A protein and the small-molecule ligand that binds it are described below.
Small molecule (SMILES): O=C(NCCOc1ccccc1)c1nc([C@@H]2CCCN2C(=O)CSc2ccccc2Cl)[nH]c(=O)c1O

Sequence of chain 1.A:
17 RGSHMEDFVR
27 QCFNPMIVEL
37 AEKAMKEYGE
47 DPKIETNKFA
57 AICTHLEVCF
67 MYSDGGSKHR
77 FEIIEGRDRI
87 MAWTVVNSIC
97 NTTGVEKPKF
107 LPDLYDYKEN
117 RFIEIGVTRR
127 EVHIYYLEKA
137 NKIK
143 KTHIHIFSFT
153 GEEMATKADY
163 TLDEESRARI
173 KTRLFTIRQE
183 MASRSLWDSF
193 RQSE

Binding-site contacts:
Ligand atom C4 contacts residue HIS61 of chain 1.A at 3.9 Å.
Ligand atom O1 contacts residue HIS61 of chain 1.A at 3.3 Å.
Ligand atom C4 contacts residue TYR131 of chain 1.A at 3.8 Å (hydrophobic).
Ligand atom C21 contacts residue ALA40 of chain 1.A at 3.8 Å (hydrophobic).
Ligand atom C5 contacts residue MN1 of chain 1.C at 3.1 Å.
Ligand atom C18 contacts residue ALA57 of chain 1.A at 4.0 Å (hydrophobic).
Ligand atom C4 contacts residue MN1 of chain 1.B at 2.9 Å.
Ligand atom O1 contacts residue MN1 of chain 1.C at 2.0 Å.
Ligand atom C3 contacts residue GLU120 of chain 1.A at 3.9 Å.
Ligand atom C13 contacts residue TYR44 of chain 1.A at 3.5 Å (hydrophobic).
Ligand atom O2 contacts residue ILE121 of chain 1.A at 3.1 Å (h-bond).
Ligand atom C17 contacts residue ILE58 of chain 1.A at 3.7 Å (hydrophobic).
Ligand atom C20 contacts residue TYR44 of chain 1.A at 3.8 Å (hydrophobic).
Ligand atom C22 contacts residue TYR44 of chain 1.A at 3.9 Å (hydrophobic).
Ligand atom O3 contacts residue MN1 of chain 1.C at 2.1 Å.
Ligand atom C4 contacts residue GLU120 of chain 1.A at 3.6 Å.
Ligand atom S1 contacts residue ILE58 of chain 1.A at 3.5 Å.
Ligand atom C19 contacts residue ALA57 of chain 1.A at 3.8 Å (hydrophobic).
Ligand atom O2 contacts residue HIS61 of chain 1.A at 3.1 Å (h-bond).
Ligand atom C14 contacts residue HIS61 of chain 1.A at 3.5 Å.
Ligand atom O1 contacts residue GLU120 of chain 1.A at 3.6 Å (salt-bridge).
Ligand atom O1 contacts residue ASP109 of chain 1.A at 2.9 Å (salt-bridge).
Ligand atom C21 contacts residue MET41 of chain 1.A at 3.7 Å (hydrophobic).
Ligand atom O2 contacts residue MN1 of chain 1.B at 2.1 Å.
Ligand atom C12 contacts residue TYR44 of chain 1.A at 4.0 Å (hydrophobic).
Ligand atom C15 contacts residue HIS61 of chain 1.A at 3.3 Å.
Ligand atom O2 contacts residue GLU120 of chain 1.A at 2.9 Å (salt-bridge).
Ligand atom N2 contacts residue TYR131 of chain 1.A at 3.4 Å (h-bond).
Ligand atom CL1 contacts residue ILE58 of chain 1.A at 3.3 Å.
Ligand atom C14 contacts residue ALA57 of chain 1.A at 4.0 Å (hydrophobic).
Ligand atom C16 contacts residue ILE58 of chain 1.A at 3.6 Å (hydrophobic).
Ligand atom C3 contacts residue MN1 of chain 1.B at 3.0 Å.
Ligand atom C3 contacts residue MN1 of chain 1.C at 3.2 Å.
Ligand atom O2 contacts residue TYR131 of chain 1.A at 3.4 Å (h-bond).
Ligand atom C25 contacts residue TYR44 of chain 1.A at 4.0 Å (hydrophobic).
Ligand atom C20 contacts residue GLU46 of chain 1.A at 3.8 Å.
Ligand atom O1 contacts residue MN1 of chain 1.B at 2.4 Å.
Ligand atom O1 contacts residue GLU81 of chain 1.A at 3.5 Å (salt-bridge).
Ligand atom C2 contacts residue MN1 of chain 1.C at 3.6 Å.
Ligand atom O3 contacts residue GLU81 of chain 1.A at 3.1 Å (salt-bridge).